A protein and the small-molecule ligand that binds it are described below.
Small molecule (SMILES): CC(=O)N[C@@H]1[C@@H](O)[C@H](O)[C@@H](CO)O[C@H]1O

Sequence of chain 1.F:
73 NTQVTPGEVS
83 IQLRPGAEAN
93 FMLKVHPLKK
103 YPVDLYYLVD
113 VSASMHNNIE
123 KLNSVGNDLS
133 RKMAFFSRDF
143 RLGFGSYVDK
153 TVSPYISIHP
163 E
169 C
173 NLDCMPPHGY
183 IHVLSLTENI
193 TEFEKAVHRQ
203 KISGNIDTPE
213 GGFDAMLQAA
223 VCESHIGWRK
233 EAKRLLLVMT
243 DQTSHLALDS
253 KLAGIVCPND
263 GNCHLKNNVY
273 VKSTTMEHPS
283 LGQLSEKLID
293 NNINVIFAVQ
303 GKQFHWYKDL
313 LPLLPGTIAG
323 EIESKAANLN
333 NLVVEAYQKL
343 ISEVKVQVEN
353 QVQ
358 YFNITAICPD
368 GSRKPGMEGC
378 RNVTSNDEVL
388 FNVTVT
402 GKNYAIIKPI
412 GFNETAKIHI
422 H

Binding-site contacts:
Ligand atom C8 contacts residue ASP367 of chain 1.F at 3.2 Å.
Ligand atom C8 contacts residue ASN379 of chain 1.F at 4.3 Å.
Ligand atom C7 contacts residue ASP367 of chain 1.F at 4.4 Å.
Ligand atom C4 contacts residue ASN379 of chain 1.F at 4.3 Å.
Ligand atom C5 contacts residue ASN379 of chain 1.F at 3.7 Å.
Ligand atom C2 contacts residue ASN379 of chain 1.F at 2.5 Å.
Ligand atom C7 contacts residue ASN379 of chain 1.F at 3.2 Å.
Ligand atom C1 contacts residue ASN379 of chain 1.F at 1.4 Å.
Ligand atom O7 contacts residue THR381 of chain 1.F at 4.2 Å.
Ligand atom O5 contacts residue ASN379 of chain 1.F at 2.4 Å (h-bond).
Ligand atom C3 contacts residue ASN379 of chain 1.F at 3.8 Å.
Ligand atom N2 contacts residue ASN379 of chain 1.F at 2.9 Å (h-bond).
Ligand atom O7 contacts residue ASN379 of chain 1.F at 2.7 Å (h-bond).